The small molecule below binds the protein below.
Small molecule (SMILES): CC(=O)N[C@@H]1[C@@H](O)[C@H](O)[C@@H](CO)O[C@H]1O

Binding-site contacts:
Ligand atom C4 contacts residue ARG223 of chain 1.A at 4.0 Å.
Ligand atom C7 contacts residue ASN89 of chain 1.A at 3.0 Å.
Ligand atom C8 contacts residue ASN89 of chain 1.A at 4.3 Å.
Ligand atom C8 contacts residue GLU68 of chain 1.A at 3.4 Å.
Ligand atom C2 contacts residue GLU68 of chain 1.A at 4.4 Å.
Ligand atom C8 contacts residue ARG223 of chain 1.A at 4.0 Å.
Ligand atom C3 contacts residue ARG223 of chain 1.A at 3.9 Å.
Ligand atom C2 contacts residue ASN89 of chain 1.A at 2.2 Å.
Ligand atom O7 contacts residue CYS92 of chain 1.A at 3.5 Å.
Ligand atom C2 contacts residue ARG223 of chain 1.A at 4.0 Å.
Ligand atom C8 contacts residue ASN66 of chain 1.A at 3.4 Å.
Ligand atom O7 contacts residue ASN66 of chain 1.A at 3.0 Å (h-bond).
Ligand atom O3 contacts residue ARG223 of chain 1.A at 2.8 Å (salt-bridge).
Ligand atom O6 contacts residue ASP88 of chain 1.A at 3.5 Å.
Ligand atom C7 contacts residue CYS92 of chain 1.A at 4.2 Å (hydrophobic).
Ligand atom O7 contacts residue ARG223 of chain 1.A at 3.6 Å.
Ligand atom N2 contacts residue ASN89 of chain 1.A at 2.6 Å (h-bond).
Ligand atom C8 contacts residue CYS138 of chain 1.A at 4.3 Å (hydrophobic).
Ligand atom C7 contacts residue ASN66 of chain 1.A at 3.6 Å.
Ligand atom C6 contacts residue ASP88 of chain 1.A at 4.0 Å.
Ligand atom C8 contacts residue PRO139 of chain 1.A at 4.0 Å (hydrophobic).
Ligand atom C8 contacts residue ALA137 of chain 1.A at 4.5 Å (hydrophobic).
Ligand atom C4 contacts residue ASN89 of chain 1.A at 4.1 Å.
Ligand atom C8 contacts residue PRO67 of chain 1.A at 4.4 Å (hydrophobic).
Ligand atom C1 contacts residue GLU68 of chain 1.A at 4.3 Å.
Ligand atom O5 contacts residue ASN89 of chain 1.A at 2.4 Å (h-bond).
Ligand atom C8 contacts residue CYS92 of chain 1.A at 4.0 Å (hydrophobic).
Ligand atom O7 contacts residue ASN89 of chain 1.A at 2.8 Å (h-bond).
Ligand atom O7 contacts residue GLU68 of chain 1.A at 4.4 Å.
Ligand atom C3 contacts residue ASN89 of chain 1.A at 3.6 Å.
Ligand atom N2 contacts residue GLU68 of chain 1.A at 3.3 Å.
Ligand atom O5 contacts residue ASP88 of chain 1.A at 4.0 Å.
Ligand atom C7 contacts residue ARG223 of chain 1.A at 3.5 Å.
Ligand atom C7 contacts residue GLU68 of chain 1.A at 3.5 Å.
Ligand atom C5 contacts residue ASN89 of chain 1.A at 3.7 Å.
Ligand atom N2 contacts residue ARG223 of chain 1.A at 3.8 Å.
Ligand atom C1 contacts residue ASN89 of chain 1.A at 1.4 Å.

Sequence of chain 1.A:
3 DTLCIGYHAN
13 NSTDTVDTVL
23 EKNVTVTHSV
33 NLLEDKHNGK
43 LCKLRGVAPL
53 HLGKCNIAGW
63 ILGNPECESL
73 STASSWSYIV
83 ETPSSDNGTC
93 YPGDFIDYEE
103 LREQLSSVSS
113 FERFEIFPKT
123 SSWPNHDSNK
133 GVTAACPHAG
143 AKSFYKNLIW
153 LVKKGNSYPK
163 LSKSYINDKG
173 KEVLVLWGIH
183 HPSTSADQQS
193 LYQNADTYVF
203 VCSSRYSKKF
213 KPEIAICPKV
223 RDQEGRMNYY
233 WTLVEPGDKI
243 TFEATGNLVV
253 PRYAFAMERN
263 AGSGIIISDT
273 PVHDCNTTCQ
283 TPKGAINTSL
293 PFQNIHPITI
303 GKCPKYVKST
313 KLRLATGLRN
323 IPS